Binding-site contacts:
Ligand atom C9 contacts residue ARG143 of chain 2.B at 3.5 Å.
Ligand atom C11 contacts residue ILE141 of chain 2.B at 3.9 Å (hydrophobic).
Ligand atom C1 contacts residue ARG211 of chain 2.B at 4.0 Å.
Ligand atom C4 contacts residue GLU196 of chain 2.B at 4.0 Å.
Ligand atom C10 contacts residue ARG70 of chain 2.B at 3.8 Å.
Ligand atom C91 contacts residue ARG143 of chain 2.B at 4.0 Å.
Ligand atom C81 contacts residue GLU195 of chain 2.B at 3.7 Å.
Ligand atom C3 contacts residue ASP69 of chain 2.B at 3.0 Å.
Ligand atom C2 contacts residue GLU196 of chain 2.B at 4.1 Å.
Ligand atom O10 contacts residue ARG70 of chain 2.B at 2.7 Å (salt-bridge).
Ligand atom C82 contacts residue ARG211 of chain 2.B at 3.7 Å.
Ligand atom C1 contacts residue ARG290 of chain 2.B at 3.4 Å.
Ligand atom C11 contacts residue ARG70 of chain 2.B at 4.0 Å.
Ligand atom C11 contacts residue TRP97 of chain 2.B at 3.7 Å (hydrophobic).
Ligand atom O1B contacts residue ARG211 of chain 2.B at 3.4 Å (salt-bridge).
Ligand atom O1B contacts residue ARG290 of chain 2.B at 2.7 Å (salt-bridge).
Ligand atom C4 contacts residue GLU37 of chain 2.B at 4.0 Å.
Ligand atom N4 contacts residue ASP69 of chain 2.B at 2.9 Å (salt-bridge).
Ligand atom C8 contacts residue ARG143 of chain 2.B at 3.9 Å.
Ligand atom C7 contacts residue TYR324 of chain 2.B at 3.9 Å (hydrophobic).
Ligand atom C1 contacts residue ARG36 of chain 2.B at 4.1 Å.
Ligand atom C4 contacts residue TYR324 of chain 2.B at 3.8 Å (hydrophobic).
Ligand atom C91 contacts residue ARG70 of chain 2.B at 4.1 Å.
Ligand atom N4 contacts residue GLU37 of chain 2.B at 3.3 Å (salt-bridge).
Ligand atom O1A contacts residue ARG36 of chain 2.B at 2.9 Å (salt-bridge).
Ligand atom O1B contacts residue TYR324 of chain 2.B at 3.9 Å.
Ligand atom C91 contacts residue ILE141 of chain 2.B at 3.7 Å (hydrophobic).
Ligand atom C2 contacts residue TYR324 of chain 2.B at 2.9 Å (hydrophobic).
Ligand atom O1A contacts residue TYR324 of chain 2.B at 3.7 Å.
Ligand atom C1 contacts residue TYR324 of chain 2.B at 3.3 Å (hydrophobic).
Ligand atom C6 contacts residue GLU196 of chain 2.B at 3.7 Å.
Ligand atom C9 contacts residue ALA165 of chain 2.B at 3.8 Å (hydrophobic).
Ligand atom C4 contacts residue ASP69 of chain 2.B at 3.4 Å.
Ligand atom C3 contacts residue TYR324 of chain 2.B at 3.6 Å (hydrophobic).
Ligand atom C82 contacts residue ALA165 of chain 2.B at 3.9 Å (hydrophobic).
Ligand atom O1A contacts residue ARG290 of chain 2.B at 2.8 Å (salt-bridge).
Ligand atom C5 contacts residue ASP69 of chain 2.B at 3.9 Å.
Ligand atom C3 contacts residue ARG36 of chain 2.B at 3.9 Å.
Ligand atom O10 contacts residue ASP69 of chain 2.B at 3.4 Å.
Ligand atom C82 contacts residue ASN213 of chain 2.B at 3.3 Å.

Sequence of chain 2.B:
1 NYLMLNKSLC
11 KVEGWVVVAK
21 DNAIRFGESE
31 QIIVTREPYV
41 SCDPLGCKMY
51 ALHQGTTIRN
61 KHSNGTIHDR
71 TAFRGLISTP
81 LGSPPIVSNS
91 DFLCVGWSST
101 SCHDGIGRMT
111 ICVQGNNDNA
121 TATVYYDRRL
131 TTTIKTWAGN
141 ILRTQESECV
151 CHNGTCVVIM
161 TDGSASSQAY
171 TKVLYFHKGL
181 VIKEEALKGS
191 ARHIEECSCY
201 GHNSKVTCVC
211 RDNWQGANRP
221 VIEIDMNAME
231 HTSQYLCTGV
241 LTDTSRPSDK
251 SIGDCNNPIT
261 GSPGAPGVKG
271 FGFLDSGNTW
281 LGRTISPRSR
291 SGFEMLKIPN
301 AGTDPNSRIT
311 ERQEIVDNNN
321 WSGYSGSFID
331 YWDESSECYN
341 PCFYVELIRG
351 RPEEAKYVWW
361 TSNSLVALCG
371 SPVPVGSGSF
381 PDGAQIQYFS

A protein and the small-molecule ligand that binds it are described below.
Small molecule (SMILES): CCC(CC)O[C@@H]1C=C(C(=O)O)C[C@H](N)[C@H]1NC(C)=O